Binding-site contacts:
Ligand atom O4 contacts residue ASN80 of chain 14.A at 4.3 Å.
Ligand atom C4 contacts residue GLY78 of chain 14.A at 3.4 Å.
Ligand atom O3 contacts residue GLY78 of chain 14.A at 3.3 Å.
Ligand atom O1A contacts residue GLY78 of chain 14.A at 3.2 Å (h-bond).
Ligand atom C5 contacts residue ASN93 of chain 14.A at 3.6 Å.
Ligand atom C11 contacts residue ASP85 of chain 14.B at 4.0 Å.
Ligand atom C4 contacts residue ASN93 of chain 14.A at 4.2 Å.
Ligand atom C1 contacts residue SER89 of chain 14.A at 3.5 Å.
Ligand atom C4 contacts residue HIS298 of chain 14.A at 3.2 Å.
Ligand atom C1 contacts residue ARG77 of chain 14.A at 3.6 Å.
Ligand atom C2 contacts residue GLY78 of chain 14.A at 3.9 Å.
Ligand atom O1A contacts residue ARG77 of chain 14.A at 3.2 Å (salt-bridge).
Ligand atom O4 contacts residue VAL296 of chain 14.A at 3.9 Å.
Ligand atom C1 contacts residue LYS186 of chain 14.A at 3.9 Å.
Ligand atom C3 contacts residue GLY78 of chain 14.A at 3.6 Å.
Ligand atom C3 contacts residue HIS298 of chain 14.A at 3.6 Å.
Ligand atom C6 contacts residue TYR72 of chain 14.A at 4.0 Å (hydrophobic).
Ligand atom C1 contacts residue GLY78 of chain 14.A at 3.7 Å.
Ligand atom O1A contacts residue LYS186 of chain 14.A at 2.8 Å (salt-bridge).
Ligand atom C6 contacts residue ASN93 of chain 14.A at 3.0 Å.
Ligand atom O6 contacts residue ASN93 of chain 14.A at 3.0 Å (h-bond).
Ligand atom O1A contacts residue TYR72 of chain 14.A at 3.5 Å.
Ligand atom O4 contacts residue THR291 of chain 14.A at 3.5 Å.
Ligand atom C5 contacts residue TYR72 of chain 14.A at 3.9 Å (hydrophobic).
Ligand atom C3 contacts residue GLY78 of chain 14.A at 4.0 Å.
Ligand atom O1A contacts residue SER89 of chain 14.A at 3.1 Å (h-bond).
Ligand atom O4 contacts residue HIS298 of chain 14.A at 2.7 Å (h-bond).
Ligand atom O8 contacts residue ARG77 of chain 14.A at 3.2 Å (salt-bridge).
Ligand atom O4 contacts residue GLY78 of chain 14.A at 3.1 Å.
Ligand atom O1B contacts residue ARG77 of chain 14.A at 2.9 Å (salt-bridge).
Ligand atom C3 contacts residue VAL296 of chain 14.A at 3.7 Å (hydrophobic).
Ligand atom O1B contacts residue TYR72 of chain 14.A at 4.1 Å.
Ligand atom O1A contacts residue HIS298 of chain 14.A at 3.9 Å.
Ligand atom O1B contacts residue SER89 of chain 14.A at 3.1 Å (h-bond).
Ligand atom C4 contacts residue TYR72 of chain 14.A at 3.8 Å (hydrophobic).
Ligand atom N5 contacts residue TYR72 of chain 14.A at 3.4 Å (h-bond).
Ligand atom O10 contacts residue THR291 of chain 14.A at 4.3 Å.
Ligand atom O8 contacts residue TYR72 of chain 14.A at 4.3 Å.
Ligand atom O4 contacts residue ILE79 of chain 14.A at 4.0 Å.
Ligand atom C1 contacts residue TYR72 of chain 14.A at 4.1 Å (hydrophobic).

A protein and the small-molecule ligand that binds it are described below.
Small molecule (SMILES): CC(=O)N[C@@H]1[C@@H](O[C@@H]2O[C@H](CO)[C@H](O)[C@H](O[C@]3(C(=O)O)C[C@H](O)[C@@H](NC(C)=O)[C@H]([C@H](O)[C@H](O)CO)O3)[C@H]2O)[C@H](O)[C@@H](CO[C@]2(C(=O)O)C[C@H](O)[C@@H](NC(C)=O)[C@H]([C@H](O)[C@H](O)CO)O2)O[C@H]1O

Sequence of chain 14.A:
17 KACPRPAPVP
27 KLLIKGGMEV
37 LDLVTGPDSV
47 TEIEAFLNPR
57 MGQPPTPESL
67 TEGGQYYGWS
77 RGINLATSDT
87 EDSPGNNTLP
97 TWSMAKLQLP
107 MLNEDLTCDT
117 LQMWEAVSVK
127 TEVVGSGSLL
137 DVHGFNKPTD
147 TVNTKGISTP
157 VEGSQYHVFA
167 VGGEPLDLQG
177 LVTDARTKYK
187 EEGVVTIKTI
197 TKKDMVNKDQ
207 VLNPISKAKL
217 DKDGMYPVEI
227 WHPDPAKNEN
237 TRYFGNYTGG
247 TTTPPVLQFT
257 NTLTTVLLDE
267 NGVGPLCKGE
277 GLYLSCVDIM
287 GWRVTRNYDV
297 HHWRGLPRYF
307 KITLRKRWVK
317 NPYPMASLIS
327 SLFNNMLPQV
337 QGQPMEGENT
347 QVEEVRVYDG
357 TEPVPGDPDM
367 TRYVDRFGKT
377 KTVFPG

Sequence of chain 14.B:
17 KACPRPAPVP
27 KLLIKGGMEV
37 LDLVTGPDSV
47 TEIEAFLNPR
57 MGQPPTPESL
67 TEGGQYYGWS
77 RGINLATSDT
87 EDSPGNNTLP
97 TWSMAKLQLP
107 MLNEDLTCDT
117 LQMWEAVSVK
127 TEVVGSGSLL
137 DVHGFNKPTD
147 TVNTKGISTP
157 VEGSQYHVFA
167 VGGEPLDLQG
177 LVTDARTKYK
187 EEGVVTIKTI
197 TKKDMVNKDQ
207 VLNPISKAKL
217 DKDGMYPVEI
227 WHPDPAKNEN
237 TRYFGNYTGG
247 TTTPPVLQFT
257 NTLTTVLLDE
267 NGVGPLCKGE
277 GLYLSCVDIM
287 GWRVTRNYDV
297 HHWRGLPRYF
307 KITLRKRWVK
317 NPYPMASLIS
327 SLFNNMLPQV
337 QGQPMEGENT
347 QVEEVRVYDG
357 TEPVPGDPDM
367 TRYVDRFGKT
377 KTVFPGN